The small molecule below binds the protein below.
Small molecule (SMILES): Nc1ncnc2c1ncn2[C@@H]1O[C@H](COP(=O)=O)[C@@H](O[P](=O)(O)OC[C@H]2O[C@@H](n3ccc(=O)[nH]c3=O)[C@H](O)[C@@H]2O)[C@H]1O

Binding-site contacts:
Ligand atom C5 contacts residue TRP38 of chain 3.B at 3.7 Å (hydrophobic).
Ligand atom C4 contacts residue TRP38 of chain 3.B at 3.5 Å (hydrophobic).
Ligand atom C2 contacts residue TRP38 of chain 3.B at 3.1 Å (hydrophobic).
Ligand atom C1' contacts residue TRP38 of chain 3.B at 4.0 Å (hydrophobic).
Ligand atom N3 contacts residue TRP38 of chain 3.B at 3.2 Å.
Ligand atom C8 contacts residue TRP38 of chain 3.B at 4.3 Å (hydrophobic).
Ligand atom N9 contacts residue TRP38 of chain 3.B at 3.7 Å.
Ligand atom N1 contacts residue TRP38 of chain 3.B at 3.3 Å.
Ligand atom N7 contacts residue TRP38 of chain 3.B at 4.2 Å.
Ligand atom C6 contacts residue TRP38 of chain 3.B at 3.6 Å (hydrophobic).
Ligand atom N6 contacts residue TRP38 of chain 3.B at 4.0 Å.
Ligand atom O2' contacts residue TRP38 of chain 3.B at 4.2 Å.

Sequence of chain 3.B:
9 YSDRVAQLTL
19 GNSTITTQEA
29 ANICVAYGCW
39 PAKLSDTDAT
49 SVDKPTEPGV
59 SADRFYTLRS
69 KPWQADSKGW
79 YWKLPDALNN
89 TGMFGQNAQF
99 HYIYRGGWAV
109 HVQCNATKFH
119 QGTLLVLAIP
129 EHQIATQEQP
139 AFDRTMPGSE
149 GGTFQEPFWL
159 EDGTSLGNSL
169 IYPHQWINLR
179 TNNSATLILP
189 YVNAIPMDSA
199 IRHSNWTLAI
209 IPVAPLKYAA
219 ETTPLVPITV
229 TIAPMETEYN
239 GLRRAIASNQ